Sequence of chain 1.A:
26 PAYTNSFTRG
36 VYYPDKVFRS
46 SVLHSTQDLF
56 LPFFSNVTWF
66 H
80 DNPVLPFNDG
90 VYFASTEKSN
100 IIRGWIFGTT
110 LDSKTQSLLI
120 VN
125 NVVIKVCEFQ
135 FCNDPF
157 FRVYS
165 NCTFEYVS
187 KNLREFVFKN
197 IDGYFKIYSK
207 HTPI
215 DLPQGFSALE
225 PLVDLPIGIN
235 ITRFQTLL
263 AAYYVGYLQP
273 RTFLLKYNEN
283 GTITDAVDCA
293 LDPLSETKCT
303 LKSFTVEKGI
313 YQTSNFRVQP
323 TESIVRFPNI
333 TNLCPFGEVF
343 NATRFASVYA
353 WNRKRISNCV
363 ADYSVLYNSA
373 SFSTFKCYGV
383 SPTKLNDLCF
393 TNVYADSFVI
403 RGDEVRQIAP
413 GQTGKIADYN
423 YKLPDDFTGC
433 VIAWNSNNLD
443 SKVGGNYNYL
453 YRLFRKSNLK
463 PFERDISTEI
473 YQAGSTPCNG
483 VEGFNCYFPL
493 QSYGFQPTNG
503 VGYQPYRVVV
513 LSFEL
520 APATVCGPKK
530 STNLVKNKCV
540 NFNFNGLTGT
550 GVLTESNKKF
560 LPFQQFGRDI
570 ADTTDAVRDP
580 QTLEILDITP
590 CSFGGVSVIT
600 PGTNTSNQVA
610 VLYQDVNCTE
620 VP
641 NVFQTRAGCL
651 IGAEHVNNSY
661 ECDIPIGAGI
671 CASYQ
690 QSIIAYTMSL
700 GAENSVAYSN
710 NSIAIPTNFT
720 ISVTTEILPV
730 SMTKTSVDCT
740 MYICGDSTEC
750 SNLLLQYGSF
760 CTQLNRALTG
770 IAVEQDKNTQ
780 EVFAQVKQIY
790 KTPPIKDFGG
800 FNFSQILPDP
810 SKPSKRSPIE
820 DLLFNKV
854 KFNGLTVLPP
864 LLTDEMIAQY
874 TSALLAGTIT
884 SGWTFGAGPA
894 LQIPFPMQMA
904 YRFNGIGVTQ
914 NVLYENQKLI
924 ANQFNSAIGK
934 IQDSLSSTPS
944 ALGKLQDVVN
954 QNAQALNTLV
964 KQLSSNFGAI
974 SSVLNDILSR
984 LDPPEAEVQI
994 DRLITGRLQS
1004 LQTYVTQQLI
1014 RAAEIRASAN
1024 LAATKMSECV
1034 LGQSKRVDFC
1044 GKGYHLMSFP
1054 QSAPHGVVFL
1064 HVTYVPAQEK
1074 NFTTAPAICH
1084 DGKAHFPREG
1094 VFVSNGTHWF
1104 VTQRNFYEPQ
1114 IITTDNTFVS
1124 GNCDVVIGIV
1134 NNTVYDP

The protein below binds the small molecule below.
Small molecule (SMILES): CC(=O)N[C@@H]1[C@@H](O)[C@H](O)[C@@H](CO)O[C@H]1O

Binding-site contacts:
Ligand atom C8 contacts residue ASN709 of chain 1.A at 4.2 Å.
Ligand atom C8 contacts residue ILE1130 of chain 1.A at 3.8 Å (hydrophobic).
Ligand atom N2 contacts residue ASN709 of chain 1.A at 2.9 Å (h-bond).
Ligand atom C3 contacts residue ASN709 of chain 1.A at 3.8 Å.
Ligand atom C8 contacts residue GLY1131 of chain 1.A at 3.4 Å.
Ligand atom C7 contacts residue ASN709 of chain 1.A at 3.1 Å.
Ligand atom C7 contacts residue ILE1130 of chain 1.A at 4.5 Å (hydrophobic).
Ligand atom O7 contacts residue ASN709 of chain 1.A at 2.9 Å (h-bond).
Ligand atom C5 contacts residue ASN709 of chain 1.A at 3.7 Å.
Ligand atom C4 contacts residue ASN709 of chain 1.A at 4.3 Å.
Ligand atom O7 contacts residue ILE1130 of chain 1.A at 4.5 Å.
Ligand atom C1 contacts residue ASN709 of chain 1.A at 1.5 Å.
Ligand atom O5 contacts residue ASN709 of chain 1.A at 2.4 Å (h-bond).
Ligand atom C2 contacts residue ASN709 of chain 1.A at 2.5 Å.